Sequence of chain 1.A:
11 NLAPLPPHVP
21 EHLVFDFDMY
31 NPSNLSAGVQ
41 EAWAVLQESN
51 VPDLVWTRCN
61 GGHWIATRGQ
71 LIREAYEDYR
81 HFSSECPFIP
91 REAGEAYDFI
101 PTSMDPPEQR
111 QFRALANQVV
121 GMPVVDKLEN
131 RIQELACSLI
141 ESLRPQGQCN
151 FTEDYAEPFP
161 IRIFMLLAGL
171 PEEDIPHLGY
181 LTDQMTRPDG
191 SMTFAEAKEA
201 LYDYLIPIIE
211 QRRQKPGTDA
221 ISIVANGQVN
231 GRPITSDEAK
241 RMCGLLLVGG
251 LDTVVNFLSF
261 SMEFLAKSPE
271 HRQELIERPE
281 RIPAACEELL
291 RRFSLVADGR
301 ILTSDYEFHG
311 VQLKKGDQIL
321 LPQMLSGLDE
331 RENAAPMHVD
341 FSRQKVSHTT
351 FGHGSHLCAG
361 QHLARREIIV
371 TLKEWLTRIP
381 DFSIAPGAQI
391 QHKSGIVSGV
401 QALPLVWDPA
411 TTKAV

Binding-site contacts:
Ligand atom C8 contacts residue ASP298 of chain 1.A at 3.6 Å.
Ligand atom C8 contacts residue ILE396 of chain 1.A at 4.0 Å (hydrophobic).
Ligand atom C10 contacts residue THR186 of chain 1.A at 3.9 Å.
Ligand atom C8 contacts residue PHE88 of chain 1.A at 4.3 Å (hydrophobic).
Ligand atom C3 contacts residue ASP298 of chain 1.A at 4.4 Å.
Ligand atom C4 contacts residue HEM1 of chain 1.B at 3.7 Å.
Ligand atom C9 contacts residue VAL296 of chain 1.A at 3.9 Å (hydrophobic).
Ligand atom O contacts residue LEU245 of chain 1.A at 3.8 Å.
Ligand atom O contacts residue PHE88 of chain 1.A at 3.4 Å.
Ligand atom C10 contacts residue PHE88 of chain 1.A at 4.0 Å (hydrophobic).
Ligand atom C9 contacts residue HEM1 of chain 1.B at 4.0 Å.
Ligand atom C9 contacts residue VAL397 of chain 1.A at 4.3 Å (hydrophobic).
Ligand atom C6 contacts residue LEU245 of chain 1.A at 4.2 Å (hydrophobic).
Ligand atom C5 contacts residue HEM1 of chain 1.B at 3.6 Å.
Ligand atom C5 contacts residue LEU245 of chain 1.A at 4.2 Å (hydrophobic).
Ligand atom C2 contacts residue PHE88 of chain 1.A at 4.1 Å (hydrophobic).
Ligand atom C9 contacts residue THR253 of chain 1.A at 4.1 Å.
Ligand atom O contacts residue TYR97 of chain 1.A at 2.7 Å (h-bond).
Ligand atom C2 contacts residue TYR97 of chain 1.A at 3.4 Å (hydrophobic).
Ligand atom C3 contacts residue THR102 of chain 1.A at 3.9 Å.
Ligand atom C6 contacts residue CYN1 of chain 1.C at 3.5 Å.
Ligand atom C7 contacts residue CYN1 of chain 1.C at 4.4 Å.
Ligand atom C1 contacts residue VAL248 of chain 1.A at 4.3 Å (hydrophobic).
Ligand atom C3 contacts residue TYR97 of chain 1.A at 3.5 Å (hydrophobic).
Ligand atom C8 contacts residue VAL296 of chain 1.A at 3.9 Å (hydrophobic).
Ligand atom C10 contacts residue VAL397 of chain 1.A at 4.2 Å (hydrophobic).
Ligand atom C10 contacts residue VAL248 of chain 1.A at 3.7 Å (hydrophobic).
Ligand atom C4 contacts residue CYN1 of chain 1.C at 4.3 Å.
Ligand atom C8 contacts residue HEM1 of chain 1.B at 4.1 Å.
Ligand atom C3 contacts residue LEU245 of chain 1.A at 4.1 Å (hydrophobic).
Ligand atom C10 contacts residue ILE396 of chain 1.A at 4.3 Å (hydrophobic).
Ligand atom C9 contacts residue CYN1 of chain 1.C at 3.5 Å.
Ligand atom C5 contacts residue CYN1 of chain 1.C at 3.3 Å.
Ligand atom C3 contacts residue HEM1 of chain 1.B at 4.2 Å.
Ligand atom C6 contacts residue GLY249 of chain 1.A at 4.2 Å.
Ligand atom C6 contacts residue VAL248 of chain 1.A at 4.0 Å (hydrophobic).
Ligand atom C2 contacts residue LEU245 of chain 1.A at 4.0 Å (hydrophobic).
Ligand atom C7 contacts residue HEM1 of chain 1.B at 4.5 Å.

This protein binds this small molecule.
Small molecule (SMILES): CC1(C)[C@@H]2CC[C@@]1(C)C(=O)C2